Binding-site contacts:
Ligand atom O6 contacts residue ASN318 of chain 3.H at 2.6 Å (h-bond).
Ligand atom O6 contacts residue SER284 of chain 3.H at 2.6 Å (h-bond).
Ligand atom C6 contacts residue SER284 of chain 3.H at 3.5 Å.
Ligand atom C6 contacts residue ASN318 of chain 3.H at 3.2 Å.

A small-molecule ligand and the protein it binds are described below.
Small molecule (SMILES): CC(=O)N[C@@H]1[C@@H](O)[C@H](O)[C@@H](CO)O[C@H]1O

Sequence of chain 3.H:
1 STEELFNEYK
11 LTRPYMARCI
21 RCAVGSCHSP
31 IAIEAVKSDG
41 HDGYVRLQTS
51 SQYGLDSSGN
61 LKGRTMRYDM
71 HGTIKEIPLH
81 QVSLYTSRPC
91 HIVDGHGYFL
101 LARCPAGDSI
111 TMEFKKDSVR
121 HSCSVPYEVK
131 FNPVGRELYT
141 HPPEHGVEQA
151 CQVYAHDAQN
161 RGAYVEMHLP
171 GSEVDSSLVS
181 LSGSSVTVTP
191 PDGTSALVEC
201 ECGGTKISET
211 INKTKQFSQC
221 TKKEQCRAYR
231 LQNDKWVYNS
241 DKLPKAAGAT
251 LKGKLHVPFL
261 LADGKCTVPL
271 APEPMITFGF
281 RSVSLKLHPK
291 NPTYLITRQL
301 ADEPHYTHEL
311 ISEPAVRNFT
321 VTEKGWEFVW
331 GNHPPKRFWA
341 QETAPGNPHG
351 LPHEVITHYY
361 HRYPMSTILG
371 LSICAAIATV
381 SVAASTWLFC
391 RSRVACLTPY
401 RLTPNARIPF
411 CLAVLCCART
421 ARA